Binding-site contacts:
Ligand atom N1 contacts residue PHE333 of chain 12.A at 3.8 Å.
Ligand atom C4' contacts residue GLN252 of chain 12.A at 3.5 Å.
Ligand atom C5' contacts residue GLN252 of chain 12.A at 3.4 Å.
Ligand atom C5 contacts residue GLY98 of chain 12.A at 2.9 Å.
Ligand atom O2 contacts residue LEU328 of chain 12.A at 2.2 Å.
Ligand atom C2 contacts residue PRO334 of chain 12.A at 3.7 Å (hydrophobic).
Ligand atom O2 contacts residue PRO334 of chain 12.A at 3.8 Å.
Ligand atom C5' contacts residue PHE333 of chain 12.A at 3.2 Å (hydrophobic).
Ligand atom N3 contacts residue LEU328 of chain 12.A at 3.9 Å.
Ligand atom OP2 contacts residue PHE333 of chain 12.A at 3.3 Å.
Ligand atom O4 contacts residue PRO334 of chain 12.A at 3.7 Å.
Ligand atom O5' contacts residue LEU328 of chain 12.A at 3.6 Å.
Ligand atom C4 contacts residue PRO334 of chain 12.A at 3.6 Å (hydrophobic).
Ligand atom OP1 contacts residue ARG391 of chain 12.A at 3.8 Å.
Ligand atom O5' contacts residue GLN252 of chain 12.A at 3.1 Å (h-bond).
Ligand atom P contacts residue PHE333 of chain 12.A at 3.8 Å.
Ligand atom OP2 contacts residue GLN252 of chain 12.A at 4.1 Å.
Ligand atom C2 contacts residue LEU328 of chain 12.A at 3.0 Å (hydrophobic).
Ligand atom C2' contacts residue LEU328 of chain 12.A at 3.7 Å (hydrophobic).
Ligand atom C2' contacts residue PHE333 of chain 12.A at 2.9 Å (hydrophobic).
Ligand atom O4' contacts residue LEU328 of chain 12.A at 3.0 Å.
Ligand atom O4' contacts residue PRO334 of chain 12.A at 4.0 Å.
Ligand atom C1' contacts residue PHE333 of chain 12.A at 3.1 Å (hydrophobic).
Ligand atom O4' contacts residue GLN252 of chain 12.A at 3.9 Å.
Ligand atom OP1 contacts residue GLN252 of chain 12.A at 3.7 Å.
Ligand atom C6 contacts residue GLY98 of chain 12.A at 4.1 Å.
Ligand atom C4 contacts residue GLY98 of chain 12.A at 3.2 Å.
Ligand atom O4 contacts residue ALA259 of chain 12.A at 3.2 Å.
Ligand atom O3' contacts residue PHE333 of chain 12.A at 3.5 Å.
Ligand atom C3' contacts residue PHE333 of chain 12.A at 3.8 Å (hydrophobic).
Ligand atom C7 contacts residue TYR336 of chain 12.A at 3.6 Å (hydrophobic).
Ligand atom C6 contacts residue PHE333 of chain 12.A at 3.7 Å (hydrophobic).
Ligand atom C1' contacts residue LEU328 of chain 12.A at 3.9 Å (hydrophobic).
Ligand atom C4' contacts residue LEU328 of chain 12.A at 4.1 Å (hydrophobic).
Ligand atom OP2 contacts residue ARG391 of chain 12.A at 3.9 Å.
Ligand atom N1 contacts residue LEU328 of chain 12.A at 3.8 Å.
Ligand atom N3 contacts residue PRO334 of chain 12.A at 3.5 Å.
Ligand atom O4 contacts residue GLY98 of chain 12.A at 2.8 Å (h-bond).
Ligand atom O5' contacts residue PHE333 of chain 12.A at 3.8 Å.
Ligand atom OP2 contacts residue GLU102 of chain 12.A at 3.5 Å (salt-bridge).

A protein and the small-molecule ligand that binds it are described below.
Small molecule (SMILES): Cc1cn([C@H]2C[C@H](O[P](=O)(O)OC[C@H]3O[C@@H](n4cc(C)c(=O)[nH]c4=O)C[C@@H]3O)[C@@H](CO[P](=O)(O)O[C@H]3C[C@H](n4ccc(=O)[nH]c4=O)O[C@@H]3COP(=O)=O)O2)c(=O)[nH]c1=O

Sequence of chain 12.A:
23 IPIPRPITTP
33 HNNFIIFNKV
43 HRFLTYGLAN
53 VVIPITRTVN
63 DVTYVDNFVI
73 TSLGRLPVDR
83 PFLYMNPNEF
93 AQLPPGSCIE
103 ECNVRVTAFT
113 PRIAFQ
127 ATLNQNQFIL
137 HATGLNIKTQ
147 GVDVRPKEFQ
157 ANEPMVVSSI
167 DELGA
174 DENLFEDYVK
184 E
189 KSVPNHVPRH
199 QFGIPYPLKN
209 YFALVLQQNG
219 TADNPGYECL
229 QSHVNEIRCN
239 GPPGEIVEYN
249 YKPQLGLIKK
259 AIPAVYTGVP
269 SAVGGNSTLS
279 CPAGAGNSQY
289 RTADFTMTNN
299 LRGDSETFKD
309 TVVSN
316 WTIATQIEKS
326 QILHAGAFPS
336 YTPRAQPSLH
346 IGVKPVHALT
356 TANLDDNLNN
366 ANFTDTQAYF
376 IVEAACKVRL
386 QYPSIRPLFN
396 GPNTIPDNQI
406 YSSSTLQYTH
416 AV